Binding-site contacts:
Ligand atom CAW contacts residue GLN196 of chain 1.A at 3.9 Å.
Ligand atom CAI contacts residue GLU368 of chain 1.A at 4.1 Å.
Ligand atom CAJ contacts residue GLU199 of chain 1.A at 3.5 Å.
Ligand atom CAT contacts residue GLN196 of chain 1.A at 4.1 Å.
Ligand atom CAA contacts residue ARG54 of chain 1.A at 3.7 Å.
Ligand atom CAC contacts residue MET346 of chain 1.A at 3.8 Å (hydrophobic).
Ligand atom CAH contacts residue PHE370 of chain 1.A at 4.1 Å (hydrophobic).
Ligand atom CAI contacts residue PHE370 of chain 1.A at 3.1 Å (hydrophobic).
Ligand atom CAC contacts residue LEU32 of chain 1.A at 3.7 Å (hydrophobic).
Ligand atom CAL contacts residue LEU200 of chain 1.A at 3.4 Å (hydrophobic).
Ligand atom CAH contacts residue GLU199 of chain 1.A at 4.1 Å.
Ligand atom CAU contacts residue VAL458 of chain 1.A at 3.5 Å (hydrophobic).
Ligand atom CAX contacts residue VAL458 of chain 1.A at 3.8 Å (hydrophobic).
Ligand atom OAR contacts residue LEU32 of chain 1.A at 3.9 Å.
Ligand atom CAL contacts residue GLU199 of chain 1.A at 3.6 Å.
Ligand atom CAK contacts residue PHE370 of chain 1.A at 3.8 Å (hydrophobic).
Ligand atom CAN contacts residue LEU32 of chain 1.A at 3.5 Å (hydrophobic).
Ligand atom OAQ contacts residue MET346 of chain 1.A at 3.7 Å.
Ligand atom CAB contacts residue VAL458 of chain 1.A at 3.7 Å (hydrophobic).
Ligand atom NAD contacts residue ARG30 of chain 1.A at 3.5 Å (salt-bridge).
Ligand atom CAB contacts residue MET346 of chain 1.A at 3.6 Å (hydrophobic).
Ligand atom OAF contacts residue LEU200 of chain 1.A at 3.8 Å.
Ligand atom CAC contacts residue GLY457 of chain 1.A at 3.6 Å.
Ligand atom CAV contacts residue GLU199 of chain 1.A at 4.2 Å.
Ligand atom NAP contacts residue LEU32 of chain 1.A at 3.6 Å.
Ligand atom CLAG contacts residue GLU199 of chain 1.A at 3.4 Å.
Ligand atom CAT contacts residue LEU32 of chain 1.A at 4.1 Å (hydrophobic).
Ligand atom NAP contacts residue GLN196 of chain 1.A at 3.3 Å (h-bond).
Ligand atom OAR contacts residue GLN196 of chain 1.A at 3.5 Å.
Ligand atom CAM contacts residue GLN196 of chain 1.A at 3.5 Å.
Ligand atom CAA contacts residue GLU199 of chain 1.A at 4.2 Å.
Ligand atom OAS contacts residue GLU199 of chain 1.A at 3.3 Å.
Ligand atom OAQ contacts residue VAL458 of chain 1.A at 3.1 Å.
Ligand atom CAZ contacts residue GLU199 of chain 1.A at 3.8 Å.
Ligand atom CAA contacts residue GLU368 of chain 1.A at 4.0 Å.
Ligand atom OAE contacts residue VAL458 of chain 1.A at 3.9 Å.
Ligand atom CAH contacts residue PRO349 of chain 1.A at 3.8 Å (hydrophobic).
Ligand atom CAC contacts residue VAL458 of chain 1.A at 3.8 Å (hydrophobic).
Ligand atom CAM contacts residue LEU32 of chain 1.A at 3.9 Å (hydrophobic).
Ligand atom CAH contacts residue GLU368 of chain 1.A at 3.7 Å.

Sequence of chain 1.A:
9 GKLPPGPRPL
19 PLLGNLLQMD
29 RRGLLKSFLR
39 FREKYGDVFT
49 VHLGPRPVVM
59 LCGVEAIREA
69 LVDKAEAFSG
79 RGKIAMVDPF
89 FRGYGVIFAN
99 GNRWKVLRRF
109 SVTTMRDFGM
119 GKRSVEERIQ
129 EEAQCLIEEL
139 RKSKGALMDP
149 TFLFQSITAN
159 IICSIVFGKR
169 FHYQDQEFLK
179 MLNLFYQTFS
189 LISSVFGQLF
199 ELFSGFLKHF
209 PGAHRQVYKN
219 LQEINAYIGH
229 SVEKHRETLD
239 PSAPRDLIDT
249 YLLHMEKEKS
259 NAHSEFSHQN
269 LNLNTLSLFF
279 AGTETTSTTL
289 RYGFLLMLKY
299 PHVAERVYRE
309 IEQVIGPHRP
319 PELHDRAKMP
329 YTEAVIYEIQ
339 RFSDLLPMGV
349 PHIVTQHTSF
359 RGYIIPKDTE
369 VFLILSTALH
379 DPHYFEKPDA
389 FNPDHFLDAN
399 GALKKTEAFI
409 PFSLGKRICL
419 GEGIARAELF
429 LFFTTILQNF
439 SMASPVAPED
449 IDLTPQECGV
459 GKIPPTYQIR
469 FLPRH

The protein below binds the small molecule below.
Small molecule (SMILES): CCOC(=O)C1=C(COCCN)NC(C)=C(C(=O)OC)C1c1ccccc1Cl